Sequence of chain 1.A:
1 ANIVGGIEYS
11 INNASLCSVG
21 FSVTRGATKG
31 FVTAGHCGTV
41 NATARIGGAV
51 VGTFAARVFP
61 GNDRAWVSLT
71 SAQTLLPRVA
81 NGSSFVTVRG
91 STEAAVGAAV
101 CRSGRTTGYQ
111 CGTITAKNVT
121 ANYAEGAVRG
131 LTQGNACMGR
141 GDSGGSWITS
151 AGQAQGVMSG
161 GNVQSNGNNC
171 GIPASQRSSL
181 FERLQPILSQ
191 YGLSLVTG

This small molecule binds to this protein.
Small molecule (SMILES): CC[C@@H](C)[C@H](NC(=O)[C@@H]1CCCN1C(=O)[C@H](C)NC(=O)[C@H](C)N)B(O)O

Binding-site contacts:
Ligand atom N contacts residue HIS36 of chain 1.A at 3.6 Å (h-bond).
Ligand atom CB contacts residue GLY139 of chain 1.A at 3.8 Å.
Ligand atom CB contacts residue TYR123 of chain 1.A at 3.9 Å (hydrophobic).
Ligand atom C contacts residue TYR123 of chain 1.A at 3.3 Å (hydrophobic).
Ligand atom CA contacts residue SER159 of chain 1.A at 3.3 Å.
Ligand atom CG2 contacts residue SER143 of chain 1.A at 3.1 Å.
Ligand atom CA contacts residue GLY161 of chain 1.A at 3.5 Å.
Ligand atom B contacts residue SER143 of chain 1.A at 1.7 Å.
Ligand atom CA contacts residue TYR123 of chain 1.A at 3.5 Å (hydrophobic).
Ligand atom CG1 contacts residue VAL163 of chain 1.A at 3.8 Å (hydrophobic).
Ligand atom C contacts residue SER143 of chain 1.A at 3.9 Å.
Ligand atom C contacts residue SER159 of chain 1.A at 3.6 Å.
Ligand atom CG contacts residue TYR123 of chain 1.A at 3.7 Å (hydrophobic).
Ligand atom N contacts residue GLY161 of chain 1.A at 3.1 Å (h-bond).
Ligand atom O contacts residue TYR123 of chain 1.A at 3.5 Å.
Ligand atom CB contacts residue SER143 of chain 1.A at 3.2 Å.
Ligand atom C contacts residue HIS36 of chain 1.A at 3.9 Å.
Ligand atom O contacts residue GLY161 of chain 1.A at 3.1 Å (h-bond).
Ligand atom O1 contacts residue GLY141 of chain 1.A at 2.5 Å (h-bond).
Ligand atom CA contacts residue SER143 of chain 1.A at 2.5 Å.
Ligand atom N contacts residue TYR123 of chain 1.A at 3.6 Å.
Ligand atom O2 contacts residue HIS36 of chain 1.A at 2.8 Å (h-bond).
Ligand atom O1 contacts residue ARG140 of chain 1.A at 3.7 Å.
Ligand atom O2 contacts residue SER143 of chain 1.A at 2.4 Å (h-bond).
Ligand atom N contacts residue SER143 of chain 1.A at 2.8 Å (h-bond).
Ligand atom CD1 contacts residue GLY139 of chain 1.A at 3.8 Å.
Ligand atom O contacts residue GLY160 of chain 1.A at 3.1 Å.
Ligand atom CB contacts residue SER159 of chain 1.A at 3.9 Å.
Ligand atom O1 contacts residue ASP142 of chain 1.A at 3.4 Å (salt-bridge).
Ligand atom N contacts residue TYR123 of chain 1.A at 3.5 Å.
Ligand atom C contacts residue GLY161 of chain 1.A at 3.8 Å.
Ligand atom N contacts residue SER159 of chain 1.A at 3.0 Å (h-bond).
Ligand atom B contacts residue HIS36 of chain 1.A at 3.5 Å.
Ligand atom CG2 contacts residue MET158 of chain 1.A at 3.6 Å (hydrophobic).
Ligand atom CB contacts residue HIS36 of chain 1.A at 3.5 Å.
Ligand atom CD contacts residue TYR123 of chain 1.A at 3.6 Å (hydrophobic).
Ligand atom CD1 contacts residue VAL163 of chain 1.A at 3.1 Å (hydrophobic).
Ligand atom O1 contacts residue SER143 of chain 1.A at 2.6 Å (h-bond).
Ligand atom CD1 contacts residue ARG140 of chain 1.A at 3.3 Å.
Ligand atom CG2 contacts residue SER159 of chain 1.A at 3.9 Å.